Binding-site contacts:
Ligand atom C1 contacts residue ASN354 of chain 1.J at 1.4 Å.
Ligand atom C8 contacts residue ASN354 of chain 1.J at 4.4 Å.
Ligand atom N2 contacts residue ASN354 of chain 1.J at 2.9 Å (h-bond).
Ligand atom O7 contacts residue SER350 of chain 1.J at 4.4 Å.
Ligand atom C3 contacts residue ASN354 of chain 1.J at 3.8 Å.
Ligand atom C2 contacts residue ASN354 of chain 1.J at 2.5 Å.
Ligand atom C7 contacts residue ASN354 of chain 1.J at 3.3 Å.
Ligand atom C4 contacts residue ASN354 of chain 1.J at 4.2 Å.
Ligand atom C5 contacts residue ASN354 of chain 1.J at 3.7 Å.
Ligand atom O7 contacts residue GLY351 of chain 1.J at 4.4 Å.
Ligand atom C8 contacts residue SER350 of chain 1.J at 4.3 Å.
Ligand atom O5 contacts residue ASN354 of chain 1.J at 2.4 Å (h-bond).
Ligand atom O7 contacts residue ASN354 of chain 1.J at 3.3 Å (h-bond).

The protein below binds the small molecule below.
Small molecule (SMILES): CC(=O)N[C@@H]1[C@@H](O)[C@H](O)[C@@H](CO)O[C@H]1O

Sequence of chain 1.J:
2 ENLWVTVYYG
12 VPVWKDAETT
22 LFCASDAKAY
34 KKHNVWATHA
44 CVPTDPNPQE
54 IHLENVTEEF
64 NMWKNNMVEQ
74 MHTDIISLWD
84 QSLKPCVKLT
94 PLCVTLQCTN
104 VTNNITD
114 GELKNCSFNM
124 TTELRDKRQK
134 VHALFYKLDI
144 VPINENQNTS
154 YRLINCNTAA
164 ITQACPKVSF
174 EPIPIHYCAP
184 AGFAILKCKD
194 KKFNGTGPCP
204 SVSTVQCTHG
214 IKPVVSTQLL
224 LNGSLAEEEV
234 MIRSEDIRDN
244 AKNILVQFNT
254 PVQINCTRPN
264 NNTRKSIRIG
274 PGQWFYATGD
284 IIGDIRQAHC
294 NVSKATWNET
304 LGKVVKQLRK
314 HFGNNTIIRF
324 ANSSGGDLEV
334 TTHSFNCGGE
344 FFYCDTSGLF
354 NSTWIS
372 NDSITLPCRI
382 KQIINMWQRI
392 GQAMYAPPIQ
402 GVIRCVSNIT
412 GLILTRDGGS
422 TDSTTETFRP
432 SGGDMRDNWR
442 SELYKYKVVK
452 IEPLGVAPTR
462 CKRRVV